Sequence of chain 1.J:
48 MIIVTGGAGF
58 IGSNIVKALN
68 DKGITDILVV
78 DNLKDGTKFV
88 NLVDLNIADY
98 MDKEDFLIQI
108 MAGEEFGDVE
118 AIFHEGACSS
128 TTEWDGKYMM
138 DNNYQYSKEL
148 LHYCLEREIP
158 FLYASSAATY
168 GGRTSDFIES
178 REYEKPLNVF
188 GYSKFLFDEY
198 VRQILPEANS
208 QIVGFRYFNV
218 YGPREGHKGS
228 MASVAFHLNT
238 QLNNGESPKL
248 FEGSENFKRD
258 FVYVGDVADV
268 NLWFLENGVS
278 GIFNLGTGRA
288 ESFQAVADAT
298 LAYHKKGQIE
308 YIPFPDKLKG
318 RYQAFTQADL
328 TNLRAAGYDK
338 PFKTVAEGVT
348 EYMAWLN

The protein below binds the small molecule below.
Small molecule (SMILES): OC[C@H]1O[C@@H](O)[C@@H](O)[C@@H](O)[C@@H]1O

Binding-site contacts:
Ligand atom C4 contacts residue SER126 of chain 1.J at 4.0 Å.
Ligand atom O5 contacts residue NAP1 of chain 1.UA at 4.3 Å.
Ligand atom O4 contacts residue NAP1 of chain 1.UA at 3.1 Å (h-bond).
Ligand atom C5 contacts residue ADP1 of chain 1.VA at 3.6 Å.
Ligand atom O3 contacts residue MET228 of chain 1.J at 4.3 Å.
Ligand atom O2 contacts residue NAP1 of chain 1.UA at 3.5 Å (h-bond).
Ligand atom C5 contacts residue NAP1 of chain 1.UA at 3.8 Å.
Ligand atom C3 contacts residue LYS225 of chain 1.J at 3.9 Å.
Ligand atom C3 contacts residue MET228 of chain 1.J at 4.4 Å (hydrophobic).
Ligand atom C2 contacts residue MET228 of chain 1.J at 3.7 Å (hydrophobic).
Ligand atom O3 contacts residue LYS225 of chain 1.J at 2.7 Å (salt-bridge).
Ligand atom C2 contacts residue SER126 of chain 1.J at 4.4 Å.
Ligand atom O6 contacts residue PHE215 of chain 1.J at 3.7 Å.
Ligand atom O6 contacts residue NAP1 of chain 1.UA at 3.6 Å.
Ligand atom C3 contacts residue NAP1 of chain 1.UA at 4.3 Å.
Ligand atom C4 contacts residue NAP1 of chain 1.UA at 3.4 Å.
Ligand atom C2 contacts residue ADP1 of chain 1.VA at 2.4 Å.
Ligand atom C3 contacts residue ADP1 of chain 1.VA at 3.7 Å.
Ligand atom O2 contacts residue MET228 of chain 1.J at 3.4 Å (h-bond).
Ligand atom C6 contacts residue NAP1 of chain 1.UA at 3.1 Å.
Ligand atom O3 contacts residue NAP1 of chain 1.UA at 3.8 Å.
Ligand atom O6 contacts residue SER163 of chain 1.J at 3.8 Å.
Ligand atom C2 contacts residue LYS225 of chain 1.J at 4.0 Å.
Ligand atom C5 contacts residue THR128 of chain 1.J at 4.0 Å.
Ligand atom C6 contacts residue PHE187 of chain 1.J at 4.3 Å (hydrophobic).
Ligand atom O5 contacts residue ADP1 of chain 1.VA at 2.3 Å (h-bond).
Ligand atom O2 contacts residue LYS225 of chain 1.J at 3.4 Å (salt-bridge).
Ligand atom O5 contacts residue THR128 of chain 1.J at 4.3 Å.
Ligand atom C3 contacts residue SER126 of chain 1.J at 3.2 Å.
Ligand atom O6 contacts residue ADP1 of chain 1.VA at 3.2 Å (h-bond).
Ligand atom O4 contacts residue PHE187 of chain 1.J at 3.5 Å.
Ligand atom C1 contacts residue ADP1 of chain 1.VA at 1.4 Å.
Ligand atom C1 contacts residue THR128 of chain 1.J at 4.1 Å.
Ligand atom O2 contacts residue ADP1 of chain 1.VA at 2.7 Å (h-bond).
Ligand atom C6 contacts residue SER163 of chain 1.J at 3.2 Å.
Ligand atom C5 contacts residue PHE187 of chain 1.J at 4.4 Å (hydrophobic).
Ligand atom C4 contacts residue ADP1 of chain 1.VA at 4.2 Å.
Ligand atom O3 contacts residue SER126 of chain 1.J at 3.1 Å (h-bond).
Ligand atom C6 contacts residue ADP1 of chain 1.VA at 3.9 Å.
Ligand atom O4 contacts residue SER126 of chain 1.J at 3.6 Å.